Binding-site contacts:
Ligand atom O6 contacts residue NAG1 of chain 1.DA at 3.4 Å.
Ligand atom C5 contacts residue VAL412 of chain 1.C at 3.6 Å (hydrophobic).
Ligand atom C8 contacts residue LEU229 of chain 1.C at 3.5 Å (hydrophobic).
Ligand atom C2 contacts residue SER413 of chain 1.C at 4.2 Å.
Ligand atom C7 contacts residue VAL412 of chain 1.C at 4.3 Å (hydrophobic).
Ligand atom C7 contacts residue ASN344 of chain 1.C at 4.2 Å.
Ligand atom O4 contacts residue CYS411 of chain 1.C at 4.4 Å.
Ligand atom C5 contacts residue ASN230 of chain 1.C at 3.8 Å.
Ligand atom O7 contacts residue VAL412 of chain 1.C at 3.6 Å.
Ligand atom O7 contacts residue ASN230 of chain 1.C at 4.4 Å.
Ligand atom O7 contacts residue ASN344 of chain 1.C at 3.9 Å.
Ligand atom C6 contacts residue GLU179 of chain 1.C at 3.7 Å.
Ligand atom C8 contacts residue VAL412 of chain 1.C at 4.3 Å (hydrophobic).
Ligand atom N2 contacts residue ASN230 of chain 1.C at 3.0 Å (h-bond).
Ligand atom N2 contacts residue SER413 of chain 1.C at 3.6 Å.
Ligand atom C3 contacts residue VAL412 of chain 1.C at 4.0 Å (hydrophobic).
Ligand atom O5 contacts residue ASN230 of chain 1.C at 2.4 Å (h-bond).
Ligand atom C1 contacts residue SER413 of chain 1.C at 3.9 Å.
Ligand atom C5 contacts residue NAG1 of chain 1.DA at 4.1 Å.
Ligand atom O5 contacts residue GLU179 of chain 1.C at 4.1 Å.
Ligand atom O4 contacts residue VAL412 of chain 1.C at 4.1 Å.
Ligand atom O6 contacts residue GLY346 of chain 1.C at 4.2 Å.
Ligand atom C7 contacts residue VAL222 of chain 1.C at 4.4 Å (hydrophobic).
Ligand atom C1 contacts residue NAG1 of chain 1.DA at 4.4 Å.
Ligand atom C6 contacts residue NAG1 of chain 1.DA at 4.2 Å.
Ligand atom C2 contacts residue ASN230 of chain 1.C at 2.5 Å.
Ligand atom C4 contacts residue ASN230 of chain 1.C at 4.3 Å.
Ligand atom C5 contacts residue GLU179 of chain 1.C at 3.8 Å.
Ligand atom C1 contacts residue ASN230 of chain 1.C at 1.5 Å.
Ligand atom O5 contacts residue VAL412 of chain 1.C at 4.3 Å.
Ligand atom O7 contacts residue PRO180 of chain 1.C at 4.4 Å.
Ligand atom O5 contacts residue NAG1 of chain 1.DA at 4.0 Å.
Ligand atom C1 contacts residue VAL412 of chain 1.C at 4.2 Å (hydrophobic).
Ligand atom O7 contacts residue CYS411 of chain 1.C at 3.9 Å.
Ligand atom C7 contacts residue ASN230 of chain 1.C at 3.9 Å.
Ligand atom C8 contacts residue VAL222 of chain 1.C at 3.9 Å (hydrophobic).
Ligand atom O3 contacts residue CYS411 of chain 1.C at 4.1 Å.
Ligand atom C3 contacts residue ASN230 of chain 1.C at 3.9 Å.
Ligand atom C8 contacts residue ASN344 of chain 1.C at 4.0 Å.
Ligand atom C4 contacts residue VAL412 of chain 1.C at 4.2 Å (hydrophobic).

The protein below binds the small molecule below.
Small molecule (SMILES): CC(=O)N[C@H]1[C@H](O[C@H]2[C@H](O)[C@@H](NC(C)=O)CO[C@@H]2CO)O[C@H](CO)[C@@H](O[C@@H]2O[C@H](CO)[C@@H](O)[C@H](O)[C@@H]2O)[C@@H]1O

Sequence of chain 1.C:
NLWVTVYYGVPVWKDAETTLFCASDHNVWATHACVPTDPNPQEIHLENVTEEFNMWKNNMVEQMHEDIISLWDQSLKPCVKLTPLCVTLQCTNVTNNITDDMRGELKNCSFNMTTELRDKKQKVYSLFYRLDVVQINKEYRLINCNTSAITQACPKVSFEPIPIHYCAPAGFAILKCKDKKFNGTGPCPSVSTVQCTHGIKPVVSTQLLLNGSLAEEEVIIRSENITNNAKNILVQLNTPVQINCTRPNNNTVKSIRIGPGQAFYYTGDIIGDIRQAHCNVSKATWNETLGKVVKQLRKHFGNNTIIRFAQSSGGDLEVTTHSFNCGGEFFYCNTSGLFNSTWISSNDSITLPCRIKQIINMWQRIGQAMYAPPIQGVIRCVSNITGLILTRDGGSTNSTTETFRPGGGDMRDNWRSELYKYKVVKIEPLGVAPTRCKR